The protein below binds the small molecule below.
Small molecule (SMILES): CC(=O)N[C@@H]1[C@@H](O)[C@H](O)[C@@H](CO)O[C@H]1O

Binding-site contacts:
Ligand atom C7 contacts residue ASN96 of chain 1.B at 3.5 Å.
Ligand atom O7 contacts residue ASN142 of chain 1.B at 4.4 Å.
Ligand atom O7 contacts residue ASN96 of chain 1.B at 3.8 Å.
Ligand atom O5 contacts residue ASN96 of chain 1.B at 2.4 Å (h-bond).
Ligand atom C1 contacts residue ASN96 of chain 1.B at 1.4 Å.
Ligand atom C8 contacts residue NAG1 of chain 1.T at 3.9 Å.
Ligand atom N2 contacts residue ASN96 of chain 1.B at 2.9 Å (h-bond).
Ligand atom C2 contacts residue ASN96 of chain 1.B at 2.4 Å.
Ligand atom C3 contacts residue ASN96 of chain 1.B at 3.8 Å.
Ligand atom O7 contacts residue PHE144 of chain 1.B at 3.9 Å.
Ligand atom C8 contacts residue PHE144 of chain 1.B at 3.3 Å (hydrophobic).
Ligand atom C5 contacts residue ASN96 of chain 1.B at 3.7 Å.
Ligand atom C7 contacts residue PHE144 of chain 1.B at 3.9 Å (hydrophobic).
Ligand atom C4 contacts residue ASN96 of chain 1.B at 4.2 Å.

Sequence of chain 1.B:
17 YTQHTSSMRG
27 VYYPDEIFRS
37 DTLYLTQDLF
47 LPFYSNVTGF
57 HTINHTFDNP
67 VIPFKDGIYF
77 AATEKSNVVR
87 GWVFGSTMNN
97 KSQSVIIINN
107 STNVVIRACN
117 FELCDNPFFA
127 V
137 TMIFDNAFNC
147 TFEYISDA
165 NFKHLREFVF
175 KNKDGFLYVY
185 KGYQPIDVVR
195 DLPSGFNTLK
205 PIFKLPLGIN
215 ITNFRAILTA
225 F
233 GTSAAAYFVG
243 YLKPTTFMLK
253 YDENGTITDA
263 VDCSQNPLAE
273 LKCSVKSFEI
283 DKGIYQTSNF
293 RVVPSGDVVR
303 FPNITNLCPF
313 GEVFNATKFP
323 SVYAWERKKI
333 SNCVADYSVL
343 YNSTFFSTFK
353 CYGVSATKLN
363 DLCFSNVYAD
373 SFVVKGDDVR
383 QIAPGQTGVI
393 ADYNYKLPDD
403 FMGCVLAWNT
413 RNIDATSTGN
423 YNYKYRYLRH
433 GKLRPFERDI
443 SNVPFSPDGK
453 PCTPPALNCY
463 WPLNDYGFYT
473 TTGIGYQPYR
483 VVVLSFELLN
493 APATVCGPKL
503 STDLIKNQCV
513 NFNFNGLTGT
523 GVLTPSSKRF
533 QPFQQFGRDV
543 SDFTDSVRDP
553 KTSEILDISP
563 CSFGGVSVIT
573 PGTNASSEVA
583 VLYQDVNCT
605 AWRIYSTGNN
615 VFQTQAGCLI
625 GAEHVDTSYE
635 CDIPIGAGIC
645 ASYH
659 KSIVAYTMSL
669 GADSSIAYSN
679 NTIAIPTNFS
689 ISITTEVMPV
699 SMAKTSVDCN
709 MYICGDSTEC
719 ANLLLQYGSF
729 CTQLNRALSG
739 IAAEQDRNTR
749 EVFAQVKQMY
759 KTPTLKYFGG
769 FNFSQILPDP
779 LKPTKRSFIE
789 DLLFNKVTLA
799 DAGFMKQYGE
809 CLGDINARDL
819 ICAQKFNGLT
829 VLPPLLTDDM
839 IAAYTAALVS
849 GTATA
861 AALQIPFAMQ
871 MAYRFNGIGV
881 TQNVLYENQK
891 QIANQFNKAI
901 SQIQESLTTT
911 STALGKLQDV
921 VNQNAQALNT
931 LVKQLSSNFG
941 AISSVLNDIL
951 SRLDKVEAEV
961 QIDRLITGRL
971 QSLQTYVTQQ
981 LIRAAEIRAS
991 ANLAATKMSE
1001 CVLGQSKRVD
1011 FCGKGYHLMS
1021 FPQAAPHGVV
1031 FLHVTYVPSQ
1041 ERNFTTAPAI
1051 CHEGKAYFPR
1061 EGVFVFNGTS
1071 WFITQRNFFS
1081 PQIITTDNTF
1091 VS